Binding-site contacts:
Ligand atom O7 contacts residue THR235 of chain 1.A at 4.1 Å.
Ligand atom C6 contacts residue SER250 of chain 1.A at 4.5 Å.
Ligand atom C1 contacts residue ASN248 of chain 1.A at 3.1 Å.
Ligand atom O5 contacts residue SER250 of chain 1.A at 3.6 Å (h-bond).
Ligand atom C1 contacts residue SER250 of chain 1.A at 3.8 Å.
Ligand atom C2 contacts residue ASN248 of chain 1.A at 4.3 Å.
Ligand atom C6 contacts residue ASN248 of chain 1.A at 4.4 Å.
Ligand atom O5 contacts residue ASN248 of chain 1.A at 2.8 Å (h-bond).
Ligand atom C5 contacts residue ASN248 of chain 1.A at 4.2 Å.
Ligand atom C5 contacts residue SER250 of chain 1.A at 4.2 Å.
Ligand atom C8 contacts residue THR234 of chain 1.A at 3.6 Å.
Ligand atom C8 contacts residue LEU231 of chain 1.A at 4.5 Å (hydrophobic).
Ligand atom O6 contacts residue ASN248 of chain 1.A at 3.7 Å.
Ligand atom C8 contacts residue THR235 of chain 1.A at 4.3 Å.

Sequence of chain 1.A:
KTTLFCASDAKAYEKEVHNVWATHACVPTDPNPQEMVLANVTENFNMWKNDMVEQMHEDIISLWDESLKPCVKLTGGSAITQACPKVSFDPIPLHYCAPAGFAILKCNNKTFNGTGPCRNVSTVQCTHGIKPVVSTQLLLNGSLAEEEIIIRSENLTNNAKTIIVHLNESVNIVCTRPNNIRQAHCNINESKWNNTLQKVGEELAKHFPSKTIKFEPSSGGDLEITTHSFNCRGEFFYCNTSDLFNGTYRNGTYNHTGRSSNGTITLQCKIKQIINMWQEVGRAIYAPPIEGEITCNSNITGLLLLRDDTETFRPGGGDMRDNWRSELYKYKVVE

This protein binds this small molecule.
Small molecule (SMILES): CC(=O)N[C@@H]1[C@@H](O)[C@H](O)[C@@H](CO)O[C@H]1O